Sequence of chain 1.B:
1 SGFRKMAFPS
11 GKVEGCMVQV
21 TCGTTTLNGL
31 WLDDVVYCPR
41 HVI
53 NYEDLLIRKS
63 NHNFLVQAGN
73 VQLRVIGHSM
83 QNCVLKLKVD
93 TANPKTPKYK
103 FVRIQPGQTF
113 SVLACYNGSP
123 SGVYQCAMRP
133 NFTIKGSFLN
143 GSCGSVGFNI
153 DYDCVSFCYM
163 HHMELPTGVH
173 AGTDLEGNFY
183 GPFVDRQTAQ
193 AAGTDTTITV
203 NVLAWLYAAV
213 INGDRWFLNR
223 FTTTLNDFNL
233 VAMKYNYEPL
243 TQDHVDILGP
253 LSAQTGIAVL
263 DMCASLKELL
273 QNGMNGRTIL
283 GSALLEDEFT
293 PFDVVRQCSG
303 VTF

Sequence of chain 1.A:
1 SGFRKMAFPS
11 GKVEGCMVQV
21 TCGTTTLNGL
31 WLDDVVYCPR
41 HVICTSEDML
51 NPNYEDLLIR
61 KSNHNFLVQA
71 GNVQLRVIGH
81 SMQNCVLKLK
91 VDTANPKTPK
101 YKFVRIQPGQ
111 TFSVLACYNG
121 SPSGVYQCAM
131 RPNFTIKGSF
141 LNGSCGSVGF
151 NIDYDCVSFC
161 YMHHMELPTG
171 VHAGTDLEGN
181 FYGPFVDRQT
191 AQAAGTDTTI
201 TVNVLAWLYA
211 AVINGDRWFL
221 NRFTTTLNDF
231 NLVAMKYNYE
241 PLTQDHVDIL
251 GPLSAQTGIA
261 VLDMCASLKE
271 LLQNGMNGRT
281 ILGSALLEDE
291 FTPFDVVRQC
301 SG

Binding-site contacts:
Ligand atom C16 contacts residue HIS41 of chain 1.A at 3.8 Å.
Ligand atom C10 contacts residue PHE140 of chain 1.A at 4.0 Å (hydrophobic).
Ligand atom O contacts residue GLU166 of chain 1.A at 3.1 Å (salt-bridge).
Ligand atom C8 contacts residue SER144 of chain 1.A at 3.5 Å.
Ligand atom C10 contacts residue LEU141 of chain 1.A at 3.8 Å (hydrophobic).
Ligand atom C10 contacts residue GLU166 of chain 1.A at 3.6 Å.
Ligand atom CL contacts residue ASP187 of chain 1.A at 3.7 Å.
Ligand atom O contacts residue MET165 of chain 1.A at 3.5 Å.
Ligand atom C17 contacts residue MET165 of chain 1.A at 3.6 Å (hydrophobic).
Ligand atom N2 contacts residue HIS163 of chain 1.A at 2.7 Å (h-bond).
Ligand atom C4 contacts residue ASN142 of chain 1.A at 3.9 Å.
Ligand atom C2 contacts residue GLN189 of chain 1.A at 3.7 Å.
Ligand atom N contacts residue GLN189 of chain 1.A at 3.3 Å (h-bond).
Ligand atom C13 contacts residue ASN142 of chain 1.A at 3.4 Å.
Ligand atom CL contacts residue GLN189 of chain 1.A at 3.3 Å.
Ligand atom C9 contacts residue HIS163 of chain 1.A at 3.9 Å.
Ligand atom C8 contacts residue LEU141 of chain 1.A at 3.9 Å (hydrophobic).
Ligand atom C9 contacts residue GLU166 of chain 1.A at 3.3 Å.
Ligand atom C9 contacts residue LEU141 of chain 1.A at 3.8 Å (hydrophobic).
Ligand atom C11 contacts residue PHE140 of chain 1.A at 3.7 Å (hydrophobic).
Ligand atom CL contacts residue ARG188 of chain 1.A at 2.9 Å.
Ligand atom C8 contacts residue HIS163 of chain 1.A at 3.0 Å.
Ligand atom C1 contacts residue GLN189 of chain 1.A at 3.2 Å.
Ligand atom C11 contacts residue GLU166 of chain 1.A at 3.3 Å.
Ligand atom C16 contacts residue MET165 of chain 1.A at 3.6 Å (hydrophobic).
Ligand atom C contacts residue MET49 of chain 1.A at 3.7 Å (hydrophobic).
Ligand atom N1 contacts residue ASN142 of chain 1.A at 3.7 Å.
Ligand atom N2 contacts residue LEU141 of chain 1.A at 3.8 Å.
Ligand atom CL1 contacts residue ASP187 of chain 1.A at 3.7 Å.
Ligand atom C9 contacts residue PHE140 of chain 1.A at 3.5 Å (hydrophobic).
Ligand atom CL contacts residue MET49 of chain 1.A at 3.4 Å.
Ligand atom CL1 contacts residue HIS41 of chain 1.A at 3.4 Å.
Ligand atom N1 contacts residue CYS145 of chain 1.A at 3.8 Å.
Ligand atom N2 contacts residue PHE140 of chain 1.A at 3.5 Å.
Ligand atom C16 contacts residue HIS164 of chain 1.A at 3.3 Å.
Ligand atom C9 contacts residue HIS172 of chain 1.A at 3.8 Å.
Ligand atom N2 contacts residue SER144 of chain 1.A at 3.3 Å (h-bond).
Ligand atom N2 contacts residue HIS172 of chain 1.A at 3.8 Å.
Ligand atom CL1 contacts residue MET165 of chain 1.A at 3.9 Å.
Ligand atom CL1 contacts residue HIS164 of chain 1.A at 3.8 Å.

A small-molecule ligand and the protein it binds are described below.
Small molecule (SMILES): O=C(Nc1cncc2cnccc12)[C@@H]1CCNc2cc(Cl)c(Cl)cc21